Binding-site contacts:
Ligand atom O4 contacts residue ASP245 of chain 1.A at 3.4 Å (salt-bridge).
Ligand atom O2 contacts residue MN1 of chain 1.C at 2.4 Å.
Ligand atom O1 contacts residue PHE26 of chain 3.A at 3.6 Å.
Ligand atom C6 contacts residue THR90 of chain 1.A at 3.5 Å.
Ligand atom O1 contacts residue LYS183 of chain 1.A at 3.0 Å (salt-bridge).
Ligand atom C2 contacts residue TRP137 of chain 1.A at 3.7 Å (hydrophobic).
Ligand atom O2 contacts residue ASP287 of chain 1.A at 3.1 Å (salt-bridge).
Ligand atom O5 contacts residue TRP137 of chain 1.A at 3.5 Å.
Ligand atom C4 contacts residue MN1 of chain 1.C at 3.5 Å.
Ligand atom O3 contacts residue ASP287 of chain 1.A at 2.7 Å (salt-bridge).
Ligand atom O4 contacts residue MN1 of chain 1.C at 2.3 Å.
Ligand atom O5 contacts residue PHE94 of chain 1.A at 3.6 Å.
Ligand atom C3 contacts residue TRP137 of chain 1.A at 3.7 Å (hydrophobic).
Ligand atom O1 contacts residue TRP137 of chain 1.A at 3.6 Å.
Ligand atom O2 contacts residue GLU181 of chain 1.A at 3.0 Å (salt-bridge).
Ligand atom C4 contacts residue GLU181 of chain 1.A at 3.3 Å.
Ligand atom O4 contacts residue GLU181 of chain 1.A at 2.5 Å (salt-bridge).
Ligand atom O3 contacts residue TRP16 of chain 1.A at 3.5 Å (h-bond).
Ligand atom C4 contacts residue ASP287 of chain 1.A at 3.8 Å.
Ligand atom C2 contacts residue MN1 of chain 1.C at 3.5 Å.
Ligand atom O6 contacts residue GLU181 of chain 1.A at 3.8 Å.
Ligand atom O3 contacts residue MN1 of chain 1.C at 3.6 Å.
Ligand atom O2 contacts residue GLU217 of chain 1.A at 3.2 Å (salt-bridge).
Ligand atom O6 contacts residue VAL135 of chain 1.A at 3.7 Å.
Ligand atom C1 contacts residue TRP137 of chain 1.A at 3.6 Å (hydrophobic).
Ligand atom O6 contacts residue TRP16 of chain 1.A at 3.9 Å.
Ligand atom O6 contacts residue THR90 of chain 1.A at 3.7 Å.
Ligand atom C6 contacts residue VAL135 of chain 1.A at 3.7 Å (hydrophobic).
Ligand atom O1 contacts residue HIS220 of chain 1.A at 3.2 Å (h-bond).
Ligand atom O5 contacts residue HIS54 of chain 1.A at 2.8 Å (h-bond).
Ligand atom O2 contacts residue HIS220 of chain 1.A at 3.3 Å.
Ligand atom O4 contacts residue ASP287 of chain 1.A at 3.0 Å (salt-bridge).
Ligand atom C1 contacts residue PHE26 of chain 3.A at 3.5 Å (hydrophobic).
Ligand atom C3 contacts residue MN1 of chain 1.C at 3.7 Å.
Ligand atom C3 contacts residue ASP287 of chain 1.A at 3.6 Å.
Ligand atom C6 contacts residue TRP137 of chain 1.A at 3.9 Å (hydrophobic).
Ligand atom C5 contacts residue HIS54 of chain 1.A at 3.4 Å.
Ligand atom C6 contacts residue GLU181 of chain 1.A at 3.6 Å.
Ligand atom C4 contacts residue TRP137 of chain 1.A at 3.8 Å (hydrophobic).
Ligand atom C2 contacts residue GLU181 of chain 1.A at 3.7 Å.

Sequence of chain 3.A:
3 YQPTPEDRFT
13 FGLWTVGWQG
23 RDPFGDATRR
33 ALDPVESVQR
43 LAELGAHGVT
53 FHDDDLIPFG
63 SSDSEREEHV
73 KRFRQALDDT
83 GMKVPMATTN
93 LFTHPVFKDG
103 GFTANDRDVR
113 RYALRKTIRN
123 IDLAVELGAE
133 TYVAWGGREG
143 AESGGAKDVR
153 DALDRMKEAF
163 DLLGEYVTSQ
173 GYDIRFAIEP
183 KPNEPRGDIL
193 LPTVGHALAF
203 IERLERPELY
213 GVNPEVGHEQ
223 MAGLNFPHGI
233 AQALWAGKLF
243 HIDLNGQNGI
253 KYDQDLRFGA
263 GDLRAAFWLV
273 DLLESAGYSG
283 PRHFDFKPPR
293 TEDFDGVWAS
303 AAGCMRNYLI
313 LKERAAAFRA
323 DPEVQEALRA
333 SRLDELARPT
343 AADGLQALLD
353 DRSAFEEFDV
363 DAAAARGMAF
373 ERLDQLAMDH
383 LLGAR

Sequence of chain 1.A:
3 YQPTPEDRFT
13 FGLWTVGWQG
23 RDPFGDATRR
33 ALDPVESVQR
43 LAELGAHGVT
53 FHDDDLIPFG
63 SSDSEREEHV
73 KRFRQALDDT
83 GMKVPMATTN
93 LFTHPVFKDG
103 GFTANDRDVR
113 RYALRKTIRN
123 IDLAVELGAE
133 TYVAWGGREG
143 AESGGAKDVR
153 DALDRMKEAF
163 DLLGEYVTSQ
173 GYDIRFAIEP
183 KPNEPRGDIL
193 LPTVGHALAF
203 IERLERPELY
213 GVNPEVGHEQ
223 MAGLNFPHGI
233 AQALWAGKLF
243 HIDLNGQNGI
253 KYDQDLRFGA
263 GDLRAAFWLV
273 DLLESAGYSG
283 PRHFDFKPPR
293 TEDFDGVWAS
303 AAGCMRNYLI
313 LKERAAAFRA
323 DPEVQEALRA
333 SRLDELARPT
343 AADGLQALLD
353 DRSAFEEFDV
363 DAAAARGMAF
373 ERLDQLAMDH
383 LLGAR

This protein binds this small molecule.
Small molecule (SMILES): OC[C@@H](O)[C@@H](O)[C@H](O)[C@@H](O)CO